Sequence of chain 1.B:
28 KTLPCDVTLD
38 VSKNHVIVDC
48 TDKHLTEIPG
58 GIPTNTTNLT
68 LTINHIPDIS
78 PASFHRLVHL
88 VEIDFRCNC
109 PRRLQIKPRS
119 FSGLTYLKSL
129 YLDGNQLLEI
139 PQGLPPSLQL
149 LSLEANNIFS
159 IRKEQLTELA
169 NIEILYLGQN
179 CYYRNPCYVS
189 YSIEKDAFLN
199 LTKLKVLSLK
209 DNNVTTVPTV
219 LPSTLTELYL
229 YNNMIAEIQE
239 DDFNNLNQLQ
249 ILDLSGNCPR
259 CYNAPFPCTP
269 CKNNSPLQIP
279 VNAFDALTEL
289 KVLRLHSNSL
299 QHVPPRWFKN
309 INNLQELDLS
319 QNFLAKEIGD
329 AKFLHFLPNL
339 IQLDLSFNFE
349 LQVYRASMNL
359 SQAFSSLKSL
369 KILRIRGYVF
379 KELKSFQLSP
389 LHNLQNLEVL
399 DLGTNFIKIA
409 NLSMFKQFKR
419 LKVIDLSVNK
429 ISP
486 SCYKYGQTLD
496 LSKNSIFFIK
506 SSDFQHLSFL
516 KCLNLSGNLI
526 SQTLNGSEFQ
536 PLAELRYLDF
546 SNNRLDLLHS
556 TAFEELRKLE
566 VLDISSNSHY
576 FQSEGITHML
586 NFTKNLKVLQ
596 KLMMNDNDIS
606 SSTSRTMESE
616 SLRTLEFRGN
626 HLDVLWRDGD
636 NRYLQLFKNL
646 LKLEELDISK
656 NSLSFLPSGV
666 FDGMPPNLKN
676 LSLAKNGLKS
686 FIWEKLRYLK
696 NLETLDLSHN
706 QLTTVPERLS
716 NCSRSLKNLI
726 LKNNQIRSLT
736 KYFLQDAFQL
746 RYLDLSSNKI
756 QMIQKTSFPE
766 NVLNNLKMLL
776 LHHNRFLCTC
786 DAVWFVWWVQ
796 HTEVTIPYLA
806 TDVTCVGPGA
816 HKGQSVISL

Binding-site contacts:
Ligand atom C3 contacts residue SER555 of chain 1.B at 3.6 Å.
Ligand atom C2 contacts residue ASN586 of chain 1.B at 2.5 Å.
Ligand atom C1 contacts residue SER555 of chain 1.B at 3.8 Å.
Ligand atom C8 contacts residue LYS589 of chain 1.B at 3.6 Å.
Ligand atom N2 contacts residue SER555 of chain 1.B at 3.0 Å (h-bond).
Ligand atom C8 contacts residue SER555 of chain 1.B at 4.0 Å.
Ligand atom O7 contacts residue ASN586 of chain 1.B at 2.9 Å (h-bond).
Ligand atom O6 contacts residue THR608 of chain 1.B at 4.3 Å.
Ligand atom C7 contacts residue ASN586 of chain 1.B at 3.1 Å.
Ligand atom C7 contacts residue LYS589 of chain 1.B at 4.0 Å.
Ligand atom C3 contacts residue ASN586 of chain 1.B at 3.8 Å.
Ligand atom N2 contacts residue ASN586 of chain 1.B at 2.9 Å (h-bond).
Ligand atom O3 contacts residue SER555 of chain 1.B at 4.2 Å.
Ligand atom O5 contacts residue ASN586 of chain 1.B at 2.4 Å (h-bond).
Ligand atom C1 contacts residue ASN586 of chain 1.B at 1.4 Å.
Ligand atom C5 contacts residue MET584 of chain 1.B at 4.4 Å (hydrophobic).
Ligand atom C4 contacts residue ASN586 of chain 1.B at 4.2 Å.
Ligand atom C5 contacts residue ASN586 of chain 1.B at 3.7 Å.
Ligand atom C8 contacts residue ASN586 of chain 1.B at 3.3 Å.
Ligand atom C2 contacts residue SER555 of chain 1.B at 3.6 Å.
Ligand atom O7 contacts residue LYS589 of chain 1.B at 3.2 Å.
Ligand atom O6 contacts residue MET584 of chain 1.B at 4.1 Å.
Ligand atom C8 contacts residue ASN590 of chain 1.B at 3.3 Å.
Ligand atom C7 contacts residue SER555 of chain 1.B at 3.9 Å.

The protein below binds the small molecule below.
Small molecule (SMILES): CC(=O)N[C@@H]1[C@@H](O)[C@H](O)[C@@H](CO)O[C@H]1O